A small-molecule ligand and the protein it binds are described below.
Small molecule (SMILES): NC(=O)N1N=Cc2ccccc2B1O

Sequence of chain 1.B:
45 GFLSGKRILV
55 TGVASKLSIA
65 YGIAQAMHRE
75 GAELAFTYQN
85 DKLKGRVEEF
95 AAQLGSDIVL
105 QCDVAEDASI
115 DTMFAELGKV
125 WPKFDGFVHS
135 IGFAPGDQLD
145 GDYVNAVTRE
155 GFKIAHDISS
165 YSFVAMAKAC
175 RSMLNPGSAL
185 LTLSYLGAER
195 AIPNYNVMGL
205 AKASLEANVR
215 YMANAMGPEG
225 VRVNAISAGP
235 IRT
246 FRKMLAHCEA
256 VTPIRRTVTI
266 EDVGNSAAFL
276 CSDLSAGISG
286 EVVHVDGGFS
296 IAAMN

Binding-site contacts:
Ligand atom N2X contacts residue NAD1 of chain 1.E at 2.4 Å (h-bond).
Ligand atom N3X contacts residue GLY136 of chain 1.B at 2.8 Å (h-bond).
Ligand atom C9X contacts residue GLY136 of chain 1.B at 3.6 Å.
Ligand atom B1X contacts residue LYS206 of chain 1.B at 4.1 Å.
Ligand atom C5X contacts residue NAD1 of chain 1.E at 3.3 Å.
Ligand atom O2X contacts residue MET202 of chain 1.B at 4.0 Å.
Ligand atom C1X contacts residue NAD1 of chain 1.E at 3.5 Å.
Ligand atom O2X contacts residue GLY136 of chain 1.B at 2.9 Å.
Ligand atom C2X contacts residue NAD1 of chain 1.E at 3.9 Å.
Ligand atom C4X contacts residue TYR199 of chain 1.B at 4.0 Å (hydrophobic).
Ligand atom O1X contacts residue LYS206 of chain 1.B at 3.4 Å.
Ligand atom C7X contacts residue PHE246 of chain 1.B at 4.0 Å (hydrophobic).
Ligand atom C9X contacts residue PHE137 of chain 1.B at 4.3 Å (hydrophobic).
Ligand atom C6X contacts residue TYR189 of chain 1.B at 3.5 Å (hydrophobic).
Ligand atom O2X contacts residue ILE135 of chain 1.B at 4.5 Å.
Ligand atom B1X contacts residue NAD1 of chain 1.E at 1.5 Å.
Ligand atom C7X contacts residue NAD1 of chain 1.E at 3.3 Å.
Ligand atom B1X contacts residue TYR199 of chain 1.B at 3.8 Å.
Ligand atom C6X contacts residue NAD1 of chain 1.E at 3.5 Å.
Ligand atom C5X contacts residue TYR189 of chain 1.B at 3.7 Å (hydrophobic).
Ligand atom C5X contacts residue TYR199 of chain 1.B at 3.4 Å (hydrophobic).
Ligand atom C8X contacts residue PHE246 of chain 1.B at 4.2 Å (hydrophobic).
Ligand atom C9X contacts residue NAD1 of chain 1.E at 3.0 Å.
Ligand atom O1X contacts residue TYR199 of chain 1.B at 2.7 Å (h-bond).
Ligand atom O2X contacts residue LYS206 of chain 1.B at 4.0 Å.
Ligand atom O1X contacts residue NAD1 of chain 1.E at 2.2 Å (h-bond).
Ligand atom N1X contacts residue NAD1 of chain 1.E at 3.4 Å (h-bond).
Ligand atom O2X contacts residue NAD1 of chain 1.E at 2.9 Å (h-bond).
Ligand atom O1X contacts residue MET202 of chain 1.B at 3.7 Å.
Ligand atom N3X contacts residue NAD1 of chain 1.E at 4.0 Å.
Ligand atom C4X contacts residue NAD1 of chain 1.E at 2.6 Å.
Ligand atom N3X contacts residue PHE137 of chain 1.B at 4.1 Å.
Ligand atom C8X contacts residue NAD1 of chain 1.E at 3.2 Å.
Ligand atom C6X contacts residue TYR199 of chain 1.B at 4.0 Å (hydrophobic).
Ligand atom O2X contacts residue PHE137 of chain 1.B at 3.8 Å.